Sequence of chain 1.B:
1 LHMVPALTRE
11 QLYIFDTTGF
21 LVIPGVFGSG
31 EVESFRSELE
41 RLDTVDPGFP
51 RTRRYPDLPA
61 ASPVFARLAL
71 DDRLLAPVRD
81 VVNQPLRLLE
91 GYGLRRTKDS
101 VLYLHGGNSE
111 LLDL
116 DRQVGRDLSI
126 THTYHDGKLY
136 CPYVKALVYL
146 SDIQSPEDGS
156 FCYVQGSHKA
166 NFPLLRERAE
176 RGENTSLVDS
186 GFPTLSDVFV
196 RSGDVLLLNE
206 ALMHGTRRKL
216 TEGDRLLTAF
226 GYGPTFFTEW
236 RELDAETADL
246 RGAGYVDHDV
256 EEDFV

This small molecule binds to this protein.
Small molecule (SMILES): CN[C@H]1C[C@@H](N)[C@H](O)[C@@H](O[C@@H]2O[C@H](CO)[C@H](O)[C@@H]3O[C@]4(O[C@H]23)O[C@H]([C@@H](N)CO)[C@H](O)[C@H](O)[C@H]4O)[C@@H]1O

Binding-site contacts:
Ligand atom O11 contacts residue GLU257 of chain 1.B at 3.0 Å (salt-bridge).
Ligand atom O32 contacts residue GLU90 of chain 1.B at 2.6 Å (salt-bridge).
Ligand atom O35 contacts residue ASP252 of chain 1.B at 2.7 Å (salt-bridge).
Ligand atom C34 contacts residue ASP252 of chain 1.B at 3.2 Å.
Ligand atom O20 contacts residue GLU257 of chain 1.B at 2.6 Å (salt-bridge).
Ligand atom C34 contacts residue TRP235 of chain 1.B at 3.6 Å (hydrophobic).
Ligand atom O30 contacts residue ARG54 of chain 1.B at 3.0 Å (salt-bridge).
Ligand atom C26 contacts residue GLU90 of chain 1.B at 3.5 Å.
Ligand atom O8 contacts residue ASP252 of chain 1.B at 2.5 Å (salt-bridge).
Ligand atom C33 contacts residue TRP235 of chain 1.B at 3.3 Å (hydrophobic).
Ligand atom C1 contacts residue ASP252 of chain 1.B at 3.4 Å.
Ligand atom N9 contacts residue GLU237 of chain 1.B at 3.3 Å (salt-bridge).
Ligand atom C26 contacts residue TRP235 of chain 1.B at 3.4 Å (hydrophobic).
Ligand atom C4 contacts residue GLU237 of chain 1.B at 3.8 Å.
Ligand atom O31 contacts residue TYR92 of chain 1.B at 3.4 Å.
Ligand atom O20 contacts residue PHE49 of chain 1.B at 3.5 Å.
Ligand atom O35 contacts residue TRP235 of chain 1.B at 2.8 Å (h-bond).
Ligand atom C13 contacts residue ASP252 of chain 1.B at 3.7 Å.
Ligand atom C4 contacts residue GLU257 of chain 1.B at 3.6 Å.
Ligand atom C3 contacts residue GLU237 of chain 1.B at 3.3 Å.
Ligand atom C10 contacts residue GLU237 of chain 1.B at 3.6 Å.
Ligand atom O31 contacts residue ARG54 of chain 1.B at 2.8 Å (salt-bridge).
Ligand atom C27 contacts residue TRP235 of chain 1.B at 3.4 Å (hydrophobic).
Ligand atom O31 contacts residue GLU90 of chain 1.B at 2.7 Å (salt-bridge).
Ligand atom O22 contacts residue AKG1 of chain 1.I at 3.2 Å (h-bond).
Ligand atom C5 contacts residue GLU257 of chain 1.B at 3.5 Å.
Ligand atom C19 contacts residue PHE49 of chain 1.B at 3.5 Å (hydrophobic).
Ligand atom O35 contacts residue TYR250 of chain 1.B at 3.6 Å.
Ligand atom C19 contacts residue LEU102 of chain 1.B at 3.5 Å (hydrophobic).
Ligand atom N36 contacts residue GLU205 of chain 1.B at 3.3 Å (salt-bridge).
Ligand atom O22 contacts residue HIS105 of chain 1.B at 3.7 Å.
Ligand atom C25 contacts residue GLU90 of chain 1.B at 3.6 Å.
Ligand atom O32 contacts residue LYS140 of chain 1.B at 2.8 Å (salt-bridge).
Ligand atom C25 contacts residue TRP235 of chain 1.B at 3.7 Å (hydrophobic).
Ligand atom C19 contacts residue GLU257 of chain 1.B at 3.6 Å.
Ligand atom C16 contacts residue HIS105 of chain 1.B at 3.6 Å.
Ligand atom O18 contacts residue ASP252 of chain 1.B at 3.6 Å (salt-bridge).
Ligand atom O14 contacts residue GLU257 of chain 1.B at 3.5 Å (salt-bridge).
Ligand atom C17 contacts residue HIS105 of chain 1.B at 3.4 Å.
Ligand atom C6 contacts residue GLU257 of chain 1.B at 3.6 Å.